Sequence of chain 1.B:
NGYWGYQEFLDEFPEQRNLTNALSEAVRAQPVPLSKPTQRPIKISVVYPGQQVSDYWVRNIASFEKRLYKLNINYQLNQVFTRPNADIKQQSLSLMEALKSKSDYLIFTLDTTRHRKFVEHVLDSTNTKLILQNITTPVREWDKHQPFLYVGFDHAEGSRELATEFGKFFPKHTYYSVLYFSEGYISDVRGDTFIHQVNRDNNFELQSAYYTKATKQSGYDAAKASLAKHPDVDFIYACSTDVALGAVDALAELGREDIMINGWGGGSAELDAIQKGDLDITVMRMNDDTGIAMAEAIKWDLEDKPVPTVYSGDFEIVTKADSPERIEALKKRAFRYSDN

Binding-site contacts:
Ligand atom C4 contacts residue ARG290 of chain 1.B at 4.0 Å.
Ligand atom C11 contacts residue ARG290 of chain 1.B at 4.0 Å.
Ligand atom O9 contacts residue SER59 of chain 1.B at 2.8 Å (h-bond).
Ligand atom O9 contacts residue TRP269 of chain 1.B at 3.3 Å (h-bond).
Ligand atom O3 contacts residue ARG195 of chain 1.B at 3.0 Å (salt-bridge).
Ligand atom O10 contacts residue SER245 of chain 1.B at 3.2 Å.
Ligand atom O5 contacts residue ARG195 of chain 1.B at 3.0 Å (salt-bridge).
Ligand atom C6 contacts residue ASN139 of chain 1.B at 3.6 Å.
Ligand atom B contacts residue TRP269 of chain 1.B at 3.6 Å.
Ligand atom C8 contacts residue SER59 of chain 1.B at 3.8 Å.
Ligand atom O9 contacts residue ARG290 of chain 1.B at 2.8 Å (salt-bridge).
Ligand atom O13 contacts residue TYR61 of chain 1.B at 3.6 Å.
Ligand atom C11 contacts residue ASN139 of chain 1.B at 3.8 Å.
Ligand atom C6 contacts residue ILE191 of chain 1.B at 4.2 Å (hydrophobic).
Ligand atom O3 contacts residue TRP269 of chain 1.B at 4.1 Å.
Ligand atom O13 contacts residue ARG195 of chain 1.B at 3.8 Å.
Ligand atom O10 contacts residue TRP269 of chain 1.B at 2.9 Å (h-bond).
Ligand atom O12 contacts residue TRP62 of chain 1.B at 3.4 Å (h-bond).
Ligand atom B contacts residue ARG290 of chain 1.B at 3.6 Å.
Ligand atom C11 contacts residue TRP62 of chain 1.B at 3.9 Å (hydrophobic).
Ligand atom C6 contacts residue ARG195 of chain 1.B at 4.1 Å.
Ligand atom O9 contacts residue THR246 of chain 1.B at 2.9 Å (h-bond).
Ligand atom B contacts residue SER59 of chain 1.B at 3.6 Å.
Ligand atom O10 contacts residue THR246 of chain 1.B at 3.1 Å (h-bond).
Ligand atom C6 contacts residue PHE186 of chain 1.B at 3.8 Å (hydrophobic).
Ligand atom C8 contacts residue GLN57 of chain 1.B at 4.1 Å.
Ligand atom C4 contacts residue ASN139 of chain 1.B at 4.1 Å.
Ligand atom O3 contacts residue ARG290 of chain 1.B at 3.0 Å (salt-bridge).
Ligand atom B contacts residue ARG195 of chain 1.B at 3.8 Å.
Ligand atom C7 contacts residue PHE186 of chain 1.B at 3.9 Å (hydrophobic).
Ligand atom O1 contacts residue THR246 of chain 1.B at 4.1 Å.
Ligand atom O12 contacts residue GLN57 of chain 1.B at 3.5 Å (h-bond).
Ligand atom O5 contacts residue ASN139 of chain 1.B at 3.3 Å (h-bond).
Ligand atom O1 contacts residue SER59 of chain 1.B at 3.5 Å (h-bond).
Ligand atom B contacts residue THR246 of chain 1.B at 3.8 Å.
Ligand atom O13 contacts residue ARG290 of chain 1.B at 3.4 Å (salt-bridge).
Ligand atom O10 contacts residue ARG195 of chain 1.B at 2.9 Å (salt-bridge).
Ligand atom C11 contacts residue TYR61 of chain 1.B at 3.8 Å (hydrophobic).
Ligand atom O13 contacts residue ASN139 of chain 1.B at 3.0 Å (h-bond).
Ligand atom C4 contacts residue ARG195 of chain 1.B at 3.5 Å.

This protein binds this small molecule.
Small molecule (SMILES): OC[C@]12OC[C@H](O)[C@H]1O[B-](O)(O)O2